Binding-site contacts:
Ligand atom C6 contacts residue GLU147 of chain 2.B at 3.4 Å.
Ligand atom C6 contacts residue GLU150 of chain 2.B at 3.8 Å.
Ligand atom C1 contacts residue ASN154 of chain 2.B at 1.4 Å.
Ligand atom C6 contacts residue SER151 of chain 2.B at 4.0 Å.
Ligand atom C3 contacts residue GLU147 of chain 2.B at 3.7 Å.
Ligand atom C2 contacts residue ASN154 of chain 2.B at 2.4 Å.
Ligand atom C5 contacts residue ASN154 of chain 2.B at 3.7 Å.
Ligand atom C8 contacts residue GLU147 of chain 2.B at 3.3 Å.
Ligand atom N2 contacts residue GLU147 of chain 2.B at 2.7 Å (salt-bridge).
Ligand atom C1 contacts residue THR156 of chain 2.B at 3.3 Å.
Ligand atom C2 contacts residue GLU147 of chain 2.B at 3.6 Å.
Ligand atom C3 contacts residue ASN154 of chain 2.B at 3.8 Å.
Ligand atom C8 contacts residue ASN154 of chain 2.B at 4.4 Å.
Ligand atom C7 contacts residue GLU147 of chain 2.B at 3.4 Å.
Ligand atom O5 contacts residue ASN154 of chain 2.B at 2.4 Å (h-bond).
Ligand atom O5 contacts residue GLU150 of chain 2.B at 3.2 Å.
Ligand atom C1 contacts residue SER151 of chain 2.B at 4.1 Å.
Ligand atom C3 contacts residue THR156 of chain 2.B at 4.3 Å.
Ligand atom N2 contacts residue THR156 of chain 2.B at 4.0 Å.
Ligand atom O3 contacts residue GLU147 of chain 2.B at 4.0 Å.
Ligand atom O7 contacts residue ASN154 of chain 2.B at 3.6 Å (h-bond).
Ligand atom C7 contacts residue ASN154 of chain 2.B at 3.4 Å.
Ligand atom C5 contacts residue GLU147 of chain 2.B at 4.5 Å.
Ligand atom C5 contacts residue GLU150 of chain 2.B at 4.1 Å.
Ligand atom C5 contacts residue THR156 of chain 2.B at 4.3 Å.
Ligand atom C1 contacts residue GLU150 of chain 2.B at 3.8 Å.
Ligand atom O5 contacts residue SER151 of chain 2.B at 3.6 Å.
Ligand atom N2 contacts residue ASN154 of chain 2.B at 2.9 Å (h-bond).
Ligand atom O5 contacts residue THR156 of chain 2.B at 4.1 Å.
Ligand atom C1 contacts residue GLU147 of chain 2.B at 4.2 Å.
Ligand atom C2 contacts residue THR156 of chain 2.B at 4.0 Å.
Ligand atom O6 contacts residue CYS148 of chain 2.B at 4.3 Å.
Ligand atom O6 contacts residue SER151 of chain 2.B at 3.2 Å (h-bond).
Ligand atom C4 contacts residue ASN154 of chain 2.B at 4.2 Å.
Ligand atom O6 contacts residue GLU150 of chain 2.B at 3.9 Å.
Ligand atom O6 contacts residue GLU147 of chain 2.B at 2.2 Å (salt-bridge).
Ligand atom C5 contacts residue SER151 of chain 2.B at 4.1 Å.

Sequence of chain 2.B:
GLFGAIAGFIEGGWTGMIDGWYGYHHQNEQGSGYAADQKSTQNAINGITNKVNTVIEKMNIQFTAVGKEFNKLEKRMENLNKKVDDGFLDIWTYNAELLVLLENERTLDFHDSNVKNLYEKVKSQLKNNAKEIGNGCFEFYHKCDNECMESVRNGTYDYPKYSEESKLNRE

This small molecule binds to this protein.
Small molecule (SMILES): CC(=O)N[C@H]1[C@H](O[C@H]2[C@H](O)[C@@H](NC(C)=O)CO[C@@H]2CO)O[C@H](CO)[C@@H](O)[C@@H]1O